Binding-site contacts:
Ligand atom C2 contacts residue ASN154 of chain 9.A at 2.5 Å.
Ligand atom N2 contacts residue THR160 of chain 9.A at 3.5 Å.
Ligand atom O7 contacts residue ASP161 of chain 9.A at 3.7 Å.
Ligand atom C8 contacts residue ASN154 of chain 9.A at 4.1 Å.
Ligand atom C2 contacts residue THR160 of chain 9.A at 2.7 Å.
Ligand atom C8 contacts residue ILE152 of chain 9.A at 4.3 Å (hydrophobic).
Ligand atom O7 contacts residue ASN154 of chain 9.A at 2.7 Å (h-bond).
Ligand atom C4 contacts residue THR160 of chain 9.A at 3.6 Å.
Ligand atom C5 contacts residue ASN154 of chain 9.A at 3.8 Å.
Ligand atom C1 contacts residue ASN154 of chain 9.A at 1.6 Å.
Ligand atom C3 contacts residue ASN154 of chain 9.A at 3.9 Å.
Ligand atom N2 contacts residue ASN154 of chain 9.A at 3.0 Å (h-bond).
Ligand atom O5 contacts residue HIS158 of chain 9.A at 3.8 Å.
Ligand atom C6 contacts residue HIS158 of chain 9.A at 4.0 Å.
Ligand atom C4 contacts residue ASN154 of chain 9.A at 4.3 Å.
Ligand atom C5 contacts residue THR160 of chain 9.A at 3.7 Å.
Ligand atom C1 contacts residue THR160 of chain 9.A at 3.0 Å.
Ligand atom O6 contacts residue HIS158 of chain 9.A at 3.4 Å (h-bond).
Ligand atom O7 contacts residue THR160 of chain 9.A at 2.5 Å.
Ligand atom C7 contacts residue THR160 of chain 9.A at 3.4 Å.
Ligand atom C8 contacts residue VAL153 of chain 9.A at 4.4 Å (hydrophobic).
Ligand atom O5 contacts residue THR160 of chain 9.A at 3.2 Å.
Ligand atom C7 contacts residue ASN154 of chain 9.A at 3.0 Å.
Ligand atom O5 contacts residue ASN154 of chain 9.A at 2.4 Å (h-bond).
Ligand atom C3 contacts residue THR160 of chain 9.A at 3.9 Å.
Ligand atom C6 contacts residue THR160 of chain 9.A at 3.7 Å.
Ligand atom O3 contacts residue THR160 of chain 9.A at 4.3 Å.

Sequence of chain 9.A:
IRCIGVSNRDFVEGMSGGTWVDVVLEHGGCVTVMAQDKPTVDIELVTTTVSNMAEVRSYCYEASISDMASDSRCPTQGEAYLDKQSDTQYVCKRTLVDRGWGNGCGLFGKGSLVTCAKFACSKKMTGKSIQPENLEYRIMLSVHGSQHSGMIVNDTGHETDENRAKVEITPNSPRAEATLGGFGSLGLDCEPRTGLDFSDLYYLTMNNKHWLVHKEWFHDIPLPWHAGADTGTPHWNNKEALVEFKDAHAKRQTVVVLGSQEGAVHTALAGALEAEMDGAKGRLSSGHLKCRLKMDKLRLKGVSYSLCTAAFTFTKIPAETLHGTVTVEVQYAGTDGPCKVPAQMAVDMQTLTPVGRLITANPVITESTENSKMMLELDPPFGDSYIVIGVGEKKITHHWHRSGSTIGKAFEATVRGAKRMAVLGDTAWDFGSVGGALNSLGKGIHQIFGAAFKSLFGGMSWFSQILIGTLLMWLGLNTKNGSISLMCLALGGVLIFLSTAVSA

A protein and the small-molecule ligand that binds it are described below.
Small molecule (SMILES): CC(=O)N[C@@H]1[C@@H](O)[C@H](O)[C@@H](CO)O[C@H]1O